Binding-site contacts:
Ligand atom C5 contacts residue ASN215 of chain 1.D at 3.6 Å.
Ligand atom C8 contacts residue ASN215 of chain 1.D at 4.5 Å.
Ligand atom C1 contacts residue THR217 of chain 1.D at 3.6 Å.
Ligand atom C5 contacts residue THR217 of chain 1.D at 3.4 Å.
Ligand atom N2 contacts residue ASN215 of chain 1.D at 2.8 Å (h-bond).
Ligand atom C8 contacts residue THR217 of chain 1.D at 4.3 Å.
Ligand atom C7 contacts residue ASN215 of chain 1.D at 3.4 Å.
Ligand atom C4 contacts residue ASN215 of chain 1.D at 4.2 Å.
Ligand atom C6 contacts residue THR217 of chain 1.D at 3.6 Å.
Ligand atom O5 contacts residue ASN215 of chain 1.D at 2.4 Å (h-bond).
Ligand atom C1 contacts residue ASN215 of chain 1.D at 1.4 Å.
Ligand atom O5 contacts residue THR217 of chain 1.D at 3.4 Å (h-bond).
Ligand atom C3 contacts residue ASN215 of chain 1.D at 3.8 Å.
Ligand atom O7 contacts residue ASN215 of chain 1.D at 3.6 Å (h-bond).
Ligand atom C2 contacts residue ASN215 of chain 1.D at 2.4 Å.

Sequence of chain 1.D:
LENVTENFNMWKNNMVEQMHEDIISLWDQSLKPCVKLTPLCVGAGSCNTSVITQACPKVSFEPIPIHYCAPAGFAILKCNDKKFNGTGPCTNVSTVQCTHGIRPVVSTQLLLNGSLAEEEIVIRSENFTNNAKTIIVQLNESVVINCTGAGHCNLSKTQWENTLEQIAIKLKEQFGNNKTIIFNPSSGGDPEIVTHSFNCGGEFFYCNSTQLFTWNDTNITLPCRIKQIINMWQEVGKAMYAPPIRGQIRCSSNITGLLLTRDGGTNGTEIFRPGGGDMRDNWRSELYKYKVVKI

The small molecule below binds the protein below.
Small molecule (SMILES): CC(=O)N[C@H]1[C@H](O[C@H]2[C@H](O)[C@@H](NC(C)=O)CO[C@@H]2CO)O[C@H](CO)[C@@H](O)[C@@H]1O